Sequence of chain 1.A:
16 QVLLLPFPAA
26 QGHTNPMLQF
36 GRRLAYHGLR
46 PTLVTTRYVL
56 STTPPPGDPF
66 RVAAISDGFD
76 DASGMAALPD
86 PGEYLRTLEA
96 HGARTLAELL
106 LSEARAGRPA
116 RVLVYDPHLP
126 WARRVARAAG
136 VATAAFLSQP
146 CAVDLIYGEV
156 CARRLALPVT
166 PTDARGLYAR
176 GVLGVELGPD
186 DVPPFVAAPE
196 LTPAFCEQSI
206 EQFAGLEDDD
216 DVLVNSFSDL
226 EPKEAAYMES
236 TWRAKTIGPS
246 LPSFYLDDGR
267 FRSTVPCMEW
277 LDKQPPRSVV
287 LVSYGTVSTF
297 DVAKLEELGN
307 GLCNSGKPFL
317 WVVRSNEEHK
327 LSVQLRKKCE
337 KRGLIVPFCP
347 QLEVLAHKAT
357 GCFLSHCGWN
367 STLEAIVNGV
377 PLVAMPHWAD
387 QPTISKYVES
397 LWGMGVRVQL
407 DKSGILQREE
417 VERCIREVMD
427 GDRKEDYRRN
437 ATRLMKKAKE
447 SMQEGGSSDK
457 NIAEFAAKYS

This small molecule binds to this protein.
Small molecule (SMILES): CC1=C[C@H]2O[C@@H]3CC[C@](C)([C@@]2(C)CC1)[C@]31CO1

Binding-site contacts:
Ligand atom C17 contacts residue TRP384 of chain 1.A at 4.4 Å (hydrophobic).
Ligand atom O3 contacts residue U2F1 of chain 1.B at 4.2 Å.
Ligand atom C20 contacts residue MET80 of chain 1.A at 3.3 Å (hydrophobic).
Ligand atom C18 contacts residue PHE200 of chain 1.A at 4.2 Å (hydrophobic).
Ligand atom O6 contacts residue PHE190 of chain 1.A at 3.8 Å.
Ligand atom C18 contacts residue GLN203 of chain 1.A at 2.9 Å.
Ligand atom C11 contacts residue GLN203 of chain 1.A at 3.4 Å.
Ligand atom O6 contacts residue TRP384 of chain 1.A at 4.4 Å.
Ligand atom O3 contacts residue HIS28 of chain 1.A at 4.2 Å.
Ligand atom C12 contacts residue PHE200 of chain 1.A at 3.9 Å (hydrophobic).
Ligand atom C12 contacts residue GLN203 of chain 1.A at 3.8 Å.
Ligand atom C10 contacts residue HIS28 of chain 1.A at 4.2 Å.
Ligand atom C13 contacts residue MET80 of chain 1.A at 4.3 Å (hydrophobic).
Ligand atom C17 contacts residue PHE200 of chain 1.A at 3.7 Å (hydrophobic).
Ligand atom C8 contacts residue HIS123 of chain 1.A at 4.3 Å.
Ligand atom C6 contacts residue U2F1 of chain 1.B at 4.0 Å.
Ligand atom C19 contacts residue HIS28 of chain 1.A at 3.1 Å.
Ligand atom C18 contacts residue PHE190 of chain 1.A at 4.4 Å (hydrophobic).
Ligand atom C19 contacts residue PHE22 of chain 1.A at 4.3 Å (hydrophobic).
Ligand atom C7 contacts residue ALA385 of chain 1.A at 4.3 Å (hydrophobic).
Ligand atom C7 contacts residue GLN144 of chain 1.A at 4.1 Å.
Ligand atom C18 contacts residue HIS123 of chain 1.A at 4.2 Å.
Ligand atom C8 contacts residue GLN144 of chain 1.A at 3.7 Å.
Ligand atom C10 contacts residue GLN203 of chain 1.A at 4.2 Å.
Ligand atom O6 contacts residue ALA385 of chain 1.A at 4.2 Å.
Ligand atom O3 contacts residue VAL293 of chain 1.A at 4.2 Å.
Ligand atom C15 contacts residue HIS28 of chain 1.A at 4.2 Å.
Ligand atom C7 contacts residue U2F1 of chain 1.B at 3.5 Å.
Ligand atom C8 contacts residue HIS28 of chain 1.A at 4.5 Å.
Ligand atom C12 contacts residue PHE22 of chain 1.A at 4.3 Å (hydrophobic).
Ligand atom C19 contacts residue HIS123 of chain 1.A at 4.1 Å.
Ligand atom C7 contacts residue HIS28 of chain 1.A at 4.5 Å.
Ligand atom C20 contacts residue PHE200 of chain 1.A at 4.4 Å (hydrophobic).
Ligand atom C11 contacts residue PHE22 of chain 1.A at 4.0 Å (hydrophobic).
Ligand atom C9 contacts residue GLN203 of chain 1.A at 4.0 Å.